Sequence of chain 2.M:
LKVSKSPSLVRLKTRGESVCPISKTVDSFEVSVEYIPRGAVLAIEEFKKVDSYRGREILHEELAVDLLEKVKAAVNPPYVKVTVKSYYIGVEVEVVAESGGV

Binding-site contacts:
Ligand atom C7 contacts residue TYR90 of chain 2.N at 4.1 Å (hydrophobic).
Ligand atom C5 contacts residue LEU61 of chain 2.N at 3.8 Å (hydrophobic).
Ligand atom N9 contacts residue GLU46 of chain 2.M at 3.3 Å (salt-bridge).
Ligand atom C7 contacts residue CYS21 of chain 2.N at 2.8 Å (hydrophobic).
Ligand atom C8 contacts residue ILE23 of chain 2.N at 3.8 Å (hydrophobic).
Ligand atom C8 contacts residue TYR90 of chain 2.N at 3.3 Å (hydrophobic).
Ligand atom N2 contacts residue ILE45 of chain 2.M at 3.8 Å.
Ligand atom N1 contacts residue LEU61 of chain 2.N at 3.9 Å.
Ligand atom N3 contacts residue LEU2 of chain 2.M at 3.7 Å.
Ligand atom O6 contacts residue GLU63 of chain 2.N at 3.7 Å.
Ligand atom C2 contacts residue LEU2 of chain 2.M at 3.9 Å (hydrophobic).
Ligand atom O6 contacts residue HIS62 of chain 2.N at 2.8 Å (h-bond).
Ligand atom C77 contacts residue ASP28 of chain 2.N at 3.6 Å.
Ligand atom N77 contacts residue CYS21 of chain 2.N at 2.5 Å (h-bond).
Ligand atom N77 contacts residue ASP28 of chain 2.N at 2.8 Å (salt-bridge).
Ligand atom N2 contacts residue ALA44 of chain 2.M at 4.0 Å.
Ligand atom N1 contacts residue ILE45 of chain 2.M at 4.0 Å.
Ligand atom N2 contacts residue LEU43 of chain 2.M at 2.9 Å (h-bond).
Ligand atom C6 contacts residue LEU61 of chain 2.N at 3.6 Å (hydrophobic).
Ligand atom N9 contacts residue TYR90 of chain 2.N at 3.8 Å.
Ligand atom N9 contacts residue ILE45 of chain 2.M at 4.0 Å.
Ligand atom N2 contacts residue VAL42 of chain 2.M at 3.3 Å.
Ligand atom C4 contacts residue ILE45 of chain 2.M at 3.7 Å (hydrophobic).
Ligand atom N2 contacts residue GLU63 of chain 2.N at 3.0 Å (salt-bridge).
Ligand atom N1 contacts residue GLU63 of chain 2.N at 2.8 Å (salt-bridge).
Ligand atom O6 contacts residue LEU61 of chain 2.N at 3.5 Å.
Ligand atom N9 contacts residue ILE23 of chain 2.N at 4.0 Å.
Ligand atom C8 contacts residue GLU46 of chain 2.M at 3.5 Å.
Ligand atom N2 contacts residue LEU2 of chain 2.M at 3.8 Å.
Ligand atom N3 contacts residue ALA44 of chain 2.M at 4.0 Å.
Ligand atom N3 contacts residue ILE45 of chain 2.M at 3.3 Å (h-bond).
Ligand atom C8 contacts residue CYS21 of chain 2.N at 3.1 Å (hydrophobic).
Ligand atom N77 contacts residue PRO22 of chain 2.N at 4.0 Å.
Ligand atom C5 contacts residue ILE45 of chain 2.M at 3.9 Å (hydrophobic).
Ligand atom C6 contacts residue ILE45 of chain 2.M at 4.1 Å (hydrophobic).
Ligand atom C2 contacts residue GLU63 of chain 2.N at 3.6 Å.
Ligand atom C77 contacts residue CYS21 of chain 2.N at 1.7 Å (hydrophobic).
Ligand atom C6 contacts residue GLU63 of chain 2.N at 3.7 Å.
Ligand atom C2 contacts residue ILE45 of chain 2.M at 3.8 Å (hydrophobic).
Ligand atom C6 contacts residue HIS62 of chain 2.N at 4.0 Å.

The protein below binds the small molecule below.
Small molecule (SMILES): [H]/N=C\c1c[nH]c2nc(N)[nH]c(=O)c12

Sequence of chain 2.N:
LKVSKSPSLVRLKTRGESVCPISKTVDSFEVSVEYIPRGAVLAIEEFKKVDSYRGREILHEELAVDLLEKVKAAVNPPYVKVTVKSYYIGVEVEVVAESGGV